Sequence of chain 2.A:
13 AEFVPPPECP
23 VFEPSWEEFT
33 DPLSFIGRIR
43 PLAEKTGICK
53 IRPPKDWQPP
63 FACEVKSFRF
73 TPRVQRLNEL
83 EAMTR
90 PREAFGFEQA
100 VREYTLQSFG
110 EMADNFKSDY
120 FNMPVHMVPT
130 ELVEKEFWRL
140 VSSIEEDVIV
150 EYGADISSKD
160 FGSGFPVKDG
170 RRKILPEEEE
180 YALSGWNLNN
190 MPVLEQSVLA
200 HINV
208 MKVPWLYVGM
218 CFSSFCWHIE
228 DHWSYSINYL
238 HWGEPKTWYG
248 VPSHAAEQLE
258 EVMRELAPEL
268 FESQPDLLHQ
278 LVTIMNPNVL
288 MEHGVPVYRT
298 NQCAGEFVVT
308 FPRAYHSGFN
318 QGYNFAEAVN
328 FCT

Binding-site contacts:
Ligand atom C18 contacts residue LEU278 of chain 2.A at 3.5 Å (hydrophobic).
Ligand atom C19 contacts residue GOL1 of chain 2.F at 3.4 Å.
Ligand atom N3 contacts residue HIS225 of chain 2.A at 3.2 Å (h-bond).
Ligand atom O1 contacts residue TYR214 of chain 2.A at 3.6 Å.
Ligand atom C15 contacts residue ARG75 of chain 2.A at 3.7 Å.
Ligand atom N5 contacts residue TYR214 of chain 2.A at 3.7 Å.
Ligand atom O1 contacts residue TYR151 of chain 2.A at 2.3 Å (h-bond).
Ligand atom C15 contacts residue GOL1 of chain 2.F at 3.6 Å.
Ligand atom C20 contacts residue GOL1 of chain 2.F at 3.5 Å.
Ligand atom O1 contacts residue LYS243 of chain 2.A at 3.4 Å (salt-bridge).
Ligand atom C12 contacts residue GLU227 of chain 2.A at 3.6 Å.
Ligand atom C17 contacts residue DMS1 of chain 2.L at 3.6 Å.
Ligand atom C1 contacts residue TYR214 of chain 2.A at 3.6 Å (hydrophobic).
Ligand atom C6 contacts residue GOL1 of chain 2.F at 3.6 Å.
Ligand atom C4 contacts residue MN1 of chain 2.C at 3.2 Å.
Ligand atom N2 contacts residue GOL1 of chain 2.F at 3.7 Å.
Ligand atom O2 contacts residue ASN235 of chain 2.A at 2.9 Å (h-bond).
Ligand atom C5 contacts residue TYR214 of chain 2.A at 3.7 Å (hydrophobic).
Ligand atom N3 contacts residue MN1 of chain 2.C at 2.3 Å.
Ligand atom N4 contacts residue HIS225 of chain 2.A at 3.3 Å (h-bond).
Ligand atom N4 contacts residue GLU227 of chain 2.A at 3.4 Å (salt-bridge).
Ligand atom C9 contacts residue GOL1 of chain 2.F at 3.7 Å.
Ligand atom C7 contacts residue MN1 of chain 2.C at 3.1 Å.
Ligand atom C8 contacts residue GOL1 of chain 2.F at 3.6 Å.
Ligand atom O2 contacts residue LYS243 of chain 2.A at 3.2 Å (salt-bridge).
Ligand atom C14 contacts residue TYR151 of chain 2.A at 3.6 Å (hydrophobic).
Ligand atom C13 contacts residue TYR151 of chain 2.A at 3.5 Å (hydrophobic).
Ligand atom C22 contacts residue ASP154 of chain 2.A at 3.3 Å.
Ligand atom C14 contacts residue ALA153 of chain 2.A at 3.6 Å (hydrophobic).
Ligand atom C7 contacts residue GOL1 of chain 2.F at 3.7 Å.
Ligand atom C12 contacts residue MN1 of chain 2.C at 3.2 Å.
Ligand atom C1 contacts residue LYS243 of chain 2.A at 3.7 Å.
Ligand atom C20 contacts residue ARG75 of chain 2.A at 3.6 Å.
Ligand atom C8 contacts residue MN1 of chain 2.C at 3.1 Å.
Ligand atom N4 contacts residue MN1 of chain 2.C at 2.2 Å.
Ligand atom N1 contacts residue MN1 of chain 2.C at 3.4 Å.
Ligand atom C1 contacts residue TYR151 of chain 2.A at 3.5 Å (hydrophobic).
Ligand atom C16 contacts residue GOL1 of chain 2.F at 3.7 Å.
Ligand atom C18 contacts residue GOL1 of chain 2.F at 3.6 Å.
Ligand atom C3 contacts residue PHE222 of chain 2.A at 3.5 Å (hydrophobic).

This small molecule binds to this protein.
Small molecule (SMILES): O=C(O)CCNc1cc(N2CCc3ccccc3CC2)nc(-c2ccccn2)n1